Sequence of chain 2.F:
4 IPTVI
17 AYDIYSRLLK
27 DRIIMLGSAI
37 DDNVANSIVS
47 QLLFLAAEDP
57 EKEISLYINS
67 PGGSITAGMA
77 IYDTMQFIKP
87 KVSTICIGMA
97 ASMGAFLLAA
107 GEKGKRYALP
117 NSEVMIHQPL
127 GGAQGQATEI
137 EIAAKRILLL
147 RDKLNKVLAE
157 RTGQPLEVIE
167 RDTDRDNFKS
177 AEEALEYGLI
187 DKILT

Binding-site contacts:
Ligand atom C2' contacts residue LEU126 of chain 2.F at 4.0 Å (hydrophobic).
Ligand atom O1P contacts residue SER98 of chain 2.F at 2.6 Å (h-bond).
Ligand atom C1' contacts residue GLY69 of chain 2.F at 4.2 Å.
Ligand atom C3' contacts residue ILE71 of chain 2.F at 4.1 Å (hydrophobic).
Ligand atom C2' contacts residue HIS123 of chain 2.F at 4.0 Å.
Ligand atom C2' contacts residue SER98 of chain 2.F at 3.5 Å.
Ligand atom C1' contacts residue PRO125 of chain 2.F at 4.5 Å (hydrophobic).
Ligand atom O2P contacts residue HIS123 of chain 2.F at 3.2 Å (h-bond).
Ligand atom C3' contacts residue GLY69 of chain 2.F at 3.6 Å.
Ligand atom C2 contacts residue LEU150 of chain 2.F at 3.3 Å (hydrophobic).
Ligand atom O2P contacts residue GLN124 of chain 2.F at 4.3 Å.
Ligand atom C2 contacts residue PRO125 of chain 2.F at 4.2 Å (hydrophobic).
Ligand atom C1 contacts residue MET99 of chain 2.F at 3.8 Å (hydrophobic).
Ligand atom C3 contacts residue SER98 of chain 2.F at 3.6 Å.
Ligand atom C1' contacts residue HIS123 of chain 2.F at 3.9 Å.
Ligand atom C1' contacts residue LEU126 of chain 2.F at 3.7 Å (hydrophobic).
Ligand atom P contacts residue HIS123 of chain 2.F at 3.4 Å.
Ligand atom O3P contacts residue GLY69 of chain 2.F at 3.1 Å (h-bond).
Ligand atom C3' contacts residue LEU126 of chain 2.F at 3.5 Å (hydrophobic).
Ligand atom C1 contacts residue HIS123 of chain 2.F at 3.3 Å.
Ligand atom C3' contacts residue PRO125 of chain 2.F at 4.4 Å (hydrophobic).
Ligand atom C3 contacts residue HIS123 of chain 2.F at 2.9 Å.
Ligand atom O3P contacts residue SER98 of chain 2.F at 2.5 Å (h-bond).
Ligand atom C3 contacts residue MET99 of chain 2.F at 4.3 Å (hydrophobic).
Ligand atom C2 contacts residue MET99 of chain 2.F at 3.3 Å (hydrophobic).
Ligand atom O1P contacts residue HIS123 of chain 2.F at 4.2 Å.
Ligand atom P contacts residue MET99 of chain 2.F at 3.2 Å.
Ligand atom O2P contacts residue LEU126 of chain 2.F at 4.2 Å.
Ligand atom O3P contacts residue GLY68 of chain 2.F at 4.0 Å.
Ligand atom P contacts residue GLY69 of chain 2.F at 4.3 Å.
Ligand atom O3P contacts residue MET99 of chain 2.F at 2.9 Å (h-bond).
Ligand atom C2 contacts residue HIS123 of chain 2.F at 3.9 Å.
Ligand atom P contacts residue SER98 of chain 2.F at 1.6 Å.
Ligand atom C2' contacts residue GLY69 of chain 2.F at 3.8 Å.
Ligand atom O1P contacts residue MET99 of chain 2.F at 2.9 Å (h-bond).
Ligand atom C1' contacts residue SER98 of chain 2.F at 3.6 Å.
Ligand atom O2P contacts residue SER98 of chain 2.F at 2.6 Å (h-bond).
Ligand atom C1 contacts residue SER98 of chain 2.F at 3.4 Å.
Ligand atom O2P contacts residue PRO125 of chain 2.F at 4.2 Å.

This small molecule binds to this protein.
Small molecule (SMILES): CC(C)O[PH](=O)OC(C)C